Binding-site contacts:
Ligand atom C9 contacts residue GLU166 of chain 1.A at 3.8 Å.
Ligand atom C15 contacts residue ASN142 of chain 1.A at 3.9 Å.
Ligand atom O contacts residue GLU166 of chain 1.A at 3.1 Å (salt-bridge).
Ligand atom C12 contacts residue LEU141 of chain 1.A at 3.6 Å (hydrophobic).
Ligand atom C10 contacts residue SER144 of chain 1.A at 3.9 Å.
Ligand atom O contacts residue MET165 of chain 1.A at 3.4 Å.
Ligand atom CL contacts residue HIS164 of chain 1.A at 3.8 Å.
Ligand atom N2 contacts residue SER144 of chain 1.A at 3.5 Å (h-bond).
Ligand atom C contacts residue MET49 of chain 1.A at 3.6 Å (hydrophobic).
Ligand atom CL contacts residue ASP187 of chain 1.A at 3.5 Å.
Ligand atom C11 contacts residue ASN142 of chain 1.A at 3.9 Å.
Ligand atom C10 contacts residue PHE140 of chain 1.A at 3.5 Å (hydrophobic).
Ligand atom O1 contacts residue GLN189 of chain 1.A at 3.8 Å.
Ligand atom C10 contacts residue GLU166 of chain 1.A at 3.5 Å.
Ligand atom C18 contacts residue HIS164 of chain 1.A at 3.5 Å.
Ligand atom C11 contacts residue LEU141 of chain 1.A at 3.7 Å (hydrophobic).
Ligand atom CL contacts residue MET49 of chain 1.A at 3.8 Å.
Ligand atom N1 contacts residue CYS145 of chain 1.A at 3.8 Å.
Ligand atom C11 contacts residue GLU166 of chain 1.A at 3.7 Å.
Ligand atom CL contacts residue HIS41 of chain 1.A at 3.5 Å.
Ligand atom C14 contacts residue ASN142 of chain 1.A at 3.9 Å.
Ligand atom N2 contacts residue GLU166 of chain 1.A at 3.8 Å.
Ligand atom C11 contacts residue PHE140 of chain 1.A at 3.9 Å (hydrophobic).
Ligand atom C1 contacts residue MET49 of chain 1.A at 3.5 Å (hydrophobic).
Ligand atom C18 contacts residue MET165 of chain 1.A at 3.7 Å (hydrophobic).
Ligand atom C4 contacts residue GLN189 of chain 1.A at 3.6 Å.
Ligand atom N2 contacts residue HIS163 of chain 1.A at 2.7 Å (h-bond).
Ligand atom CL contacts residue MET165 of chain 1.A at 3.8 Å.
Ligand atom C10 contacts residue LEU141 of chain 1.A at 3.7 Å (hydrophobic).
Ligand atom C18 contacts residue HIS41 of chain 1.A at 3.9 Å.
Ligand atom C12 contacts residue ASN142 of chain 1.A at 3.6 Å.
Ligand atom C19 contacts residue GLU166 of chain 1.A at 3.8 Å.
Ligand atom C contacts residue MET165 of chain 1.A at 3.6 Å (hydrophobic).
Ligand atom C9 contacts residue CYS145 of chain 1.A at 3.8 Å (hydrophobic).
Ligand atom C10 contacts residue HIS163 of chain 1.A at 3.8 Å.
Ligand atom C12 contacts residue GLU166 of chain 1.A at 3.4 Å.
Ligand atom C12 contacts residue PHE140 of chain 1.A at 3.5 Å (hydrophobic).
Ligand atom C9 contacts residue HIS163 of chain 1.A at 3.3 Å.
Ligand atom C13 contacts residue ASN142 of chain 1.A at 3.7 Å.
Ligand atom C21 contacts residue GLU166 of chain 1.A at 3.6 Å.

Sequence of chain 1.B:
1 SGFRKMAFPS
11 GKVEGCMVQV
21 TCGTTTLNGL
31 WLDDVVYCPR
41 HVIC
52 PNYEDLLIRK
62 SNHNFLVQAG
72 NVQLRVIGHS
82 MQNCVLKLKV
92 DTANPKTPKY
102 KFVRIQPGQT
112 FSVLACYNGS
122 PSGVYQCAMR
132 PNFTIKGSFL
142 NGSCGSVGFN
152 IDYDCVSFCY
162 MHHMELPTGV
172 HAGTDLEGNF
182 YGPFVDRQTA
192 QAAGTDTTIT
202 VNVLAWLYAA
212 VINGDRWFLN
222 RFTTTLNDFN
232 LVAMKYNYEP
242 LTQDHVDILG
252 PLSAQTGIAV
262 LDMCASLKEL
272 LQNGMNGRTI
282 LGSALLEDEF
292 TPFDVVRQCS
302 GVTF

A small-molecule ligand and the protein it binds are described below.
Small molecule (SMILES): O=C(Nc1cncc2ccccc12)[C@@H]1CN(S(=O)(=O)NC2CC2)Cc2ccc(Cl)cc21

Sequence of chain 1.A:
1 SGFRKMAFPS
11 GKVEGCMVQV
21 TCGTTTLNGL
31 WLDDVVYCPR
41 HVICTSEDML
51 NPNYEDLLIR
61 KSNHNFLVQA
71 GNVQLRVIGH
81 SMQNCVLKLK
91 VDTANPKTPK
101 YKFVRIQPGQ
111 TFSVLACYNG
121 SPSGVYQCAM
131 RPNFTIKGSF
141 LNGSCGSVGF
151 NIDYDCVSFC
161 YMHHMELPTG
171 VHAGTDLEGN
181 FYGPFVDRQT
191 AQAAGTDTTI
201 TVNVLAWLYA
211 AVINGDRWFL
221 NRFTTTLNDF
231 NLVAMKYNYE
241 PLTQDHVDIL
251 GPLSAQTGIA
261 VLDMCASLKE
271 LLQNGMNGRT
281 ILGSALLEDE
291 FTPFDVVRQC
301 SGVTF